Sequence of chain 1.B:
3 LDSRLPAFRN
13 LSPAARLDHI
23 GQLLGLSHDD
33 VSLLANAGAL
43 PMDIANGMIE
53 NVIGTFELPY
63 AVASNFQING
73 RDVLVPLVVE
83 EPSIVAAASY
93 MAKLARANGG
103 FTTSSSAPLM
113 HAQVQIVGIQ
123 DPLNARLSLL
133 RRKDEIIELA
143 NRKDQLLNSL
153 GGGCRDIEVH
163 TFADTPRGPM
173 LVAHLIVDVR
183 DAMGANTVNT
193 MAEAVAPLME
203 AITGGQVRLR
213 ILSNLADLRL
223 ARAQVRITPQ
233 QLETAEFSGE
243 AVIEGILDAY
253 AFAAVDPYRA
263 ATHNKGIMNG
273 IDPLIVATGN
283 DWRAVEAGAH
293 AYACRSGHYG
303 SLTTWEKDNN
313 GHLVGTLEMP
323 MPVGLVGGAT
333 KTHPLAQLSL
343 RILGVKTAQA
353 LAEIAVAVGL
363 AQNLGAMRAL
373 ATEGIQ

Sequence of chain 1.A:
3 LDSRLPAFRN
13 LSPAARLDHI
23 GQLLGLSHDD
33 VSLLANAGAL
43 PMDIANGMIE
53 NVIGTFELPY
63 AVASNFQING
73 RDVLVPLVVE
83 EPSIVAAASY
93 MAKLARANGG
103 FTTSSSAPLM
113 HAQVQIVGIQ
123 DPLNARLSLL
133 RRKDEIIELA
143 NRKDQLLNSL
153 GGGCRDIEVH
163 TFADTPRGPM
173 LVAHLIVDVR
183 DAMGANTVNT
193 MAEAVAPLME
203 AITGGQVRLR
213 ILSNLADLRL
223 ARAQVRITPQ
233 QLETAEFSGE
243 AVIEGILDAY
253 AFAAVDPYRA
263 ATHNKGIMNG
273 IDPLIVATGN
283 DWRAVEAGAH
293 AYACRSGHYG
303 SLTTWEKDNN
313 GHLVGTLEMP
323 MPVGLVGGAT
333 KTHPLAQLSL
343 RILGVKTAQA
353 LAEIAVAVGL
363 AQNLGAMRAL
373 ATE

Binding-site contacts:
Ligand atom C6 contacts residue ALA368 of chain 1.B at 3.9 Å (hydrophobic).
Ligand atom C3 contacts residue ALA368 of chain 1.B at 4.5 Å (hydrophobic).
Ligand atom C2 contacts residue GLY268 of chain 1.B at 4.4 Å.
Ligand atom C1 contacts residue LYS267 of chain 1.B at 4.4 Å.
Ligand atom C2 contacts residue GOL1 of chain 1.J at 3.5 Å.
Ligand atom C5 contacts residue LEU372 of chain 1.B at 4.0 Å (hydrophobic).
Ligand atom O3 contacts residue ARG261 of chain 1.B at 2.8 Å (salt-bridge).
Ligand atom C4 contacts residue GLY268 of chain 1.B at 3.8 Å.
Ligand atom O4 contacts residue ARG261 of chain 1.B at 2.8 Å (salt-bridge).
Ligand atom S2 contacts residue LYS267 of chain 1.B at 2.8 Å (salt-bridge).
Ligand atom O7 contacts residue LEU214 of chain 1.A at 4.3 Å.
Ligand atom O7 contacts residue THR264 of chain 1.B at 3.7 Å.
Ligand atom O3 contacts residue HIS265 of chain 1.B at 3.9 Å.
Ligand atom C1 contacts residue GLU83 of chain 1.B at 3.4 Å.
Ligand atom O7 contacts residue ILE213 of chain 1.A at 3.8 Å.
Ligand atom C5 contacts residue ALA368 of chain 1.B at 4.0 Å (hydrophobic).
Ligand atom C5 contacts residue ARG261 of chain 1.B at 3.5 Å.
Ligand atom C2 contacts residue ASN271 of chain 1.B at 3.6 Å.
Ligand atom S2 contacts residue GLU83 of chain 1.B at 2.5 Å (salt-bridge).
Ligand atom C1 contacts residue GOL1 of chain 1.J at 3.9 Å.
Ligand atom C4 contacts residue THR264 of chain 1.B at 3.5 Å.
Ligand atom C1 contacts residue ASN271 of chain 1.B at 3.8 Å.
Ligand atom O4 contacts residue LEU372 of chain 1.B at 3.6 Å.
Ligand atom C5 contacts residue HIS265 of chain 1.B at 4.4 Å.
Ligand atom C4 contacts residue ALA368 of chain 1.B at 3.9 Å (hydrophobic).
Ligand atom C6 contacts residue GOL1 of chain 1.J at 3.9 Å.
Ligand atom O4 contacts residue THR264 of chain 1.B at 3.4 Å.
Ligand atom S2 contacts residue ASP283 of chain 1.A at 4.4 Å.
Ligand atom O3 contacts residue THR264 of chain 1.B at 3.9 Å.
Ligand atom O3 contacts residue ALA368 of chain 1.B at 3.6 Å.
Ligand atom O4 contacts residue ILE213 of chain 1.A at 3.7 Å.
Ligand atom O3 contacts residue LEU372 of chain 1.B at 4.0 Å.
Ligand atom C5 contacts residue THR264 of chain 1.B at 3.6 Å.
Ligand atom S2 contacts residue ASN271 of chain 1.B at 3.3 Å (h-bond).

A protein and the small-molecule ligand that binds it are described below.
Small molecule (SMILES): C[C@@](O)(CCS)CC(=O)O